Sequence of chain 14.A:
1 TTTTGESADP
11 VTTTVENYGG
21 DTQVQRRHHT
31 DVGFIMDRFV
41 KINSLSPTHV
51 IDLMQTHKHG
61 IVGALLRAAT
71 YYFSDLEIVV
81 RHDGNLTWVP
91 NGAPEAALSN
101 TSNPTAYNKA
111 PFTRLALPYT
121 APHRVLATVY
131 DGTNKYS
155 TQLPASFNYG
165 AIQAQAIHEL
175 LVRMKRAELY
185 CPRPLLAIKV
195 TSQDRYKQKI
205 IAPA

Sequence of chain 13.C:
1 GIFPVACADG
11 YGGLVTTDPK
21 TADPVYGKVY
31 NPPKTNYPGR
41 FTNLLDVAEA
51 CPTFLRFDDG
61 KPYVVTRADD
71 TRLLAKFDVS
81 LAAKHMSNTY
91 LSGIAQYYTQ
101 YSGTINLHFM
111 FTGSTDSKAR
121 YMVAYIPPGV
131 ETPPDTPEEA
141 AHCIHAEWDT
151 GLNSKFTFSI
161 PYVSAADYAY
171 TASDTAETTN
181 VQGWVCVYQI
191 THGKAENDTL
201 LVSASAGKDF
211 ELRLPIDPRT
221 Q

This small molecule binds to this protein.
Small molecule (SMILES): O=C(O)[C@@H]1O[C@@H](O[C@H]2[C@H](O)[C@@H](NS(=O)(=O)O)[C@@H](O)O[C@@H]2COS(=O)(=O)O)[C@H](OS(=O)(=O)O)[C@@H](O)[C@@H]1O[C@H]1O[C@H](COS(=O)(=O)O)[C@@H](O)[C@H](O)[C@H]1NS(=O)(=O)O

Binding-site contacts:
Ligand atom O1 contacts residue ASP133 of chain 14.B at 4.1 Å.
Ligand atom O4 contacts residue THR195 of chain 14.A at 3.7 Å.
Ligand atom O6S contacts residue ARG135 of chain 14.B at 3.7 Å.
Ligand atom C4 contacts residue LYS193 of chain 14.A at 3.4 Å.
Ligand atom C5 contacts residue ARG135 of chain 14.B at 4.1 Å.
Ligand atom C6 contacts residue THR134 of chain 14.B at 3.5 Å.
Ligand atom C5 contacts residue THR134 of chain 14.B at 3.9 Å.
Ligand atom O2S contacts residue ASP59 of chain 13.C at 3.2 Å.
Ligand atom O4S contacts residue ARG56 of chain 13.C at 2.5 Å (salt-bridge).
Ligand atom C3 contacts residue LYS193 of chain 14.A at 3.6 Å.
Ligand atom C6 contacts residue ARG135 of chain 14.B at 3.8 Å.
Ligand atom O5 contacts residue LYS193 of chain 14.A at 3.6 Å.
Ligand atom O6B contacts residue LYS193 of chain 14.A at 4.1 Å.
Ligand atom O3 contacts residue ASP59 of chain 13.C at 4.0 Å.
Ligand atom O6S contacts residue ASN88 of chain 13.C at 3.9 Å.
Ligand atom O3S contacts residue THR134 of chain 14.B at 3.3 Å (h-bond).
Ligand atom S1 contacts residue ASP59 of chain 13.C at 3.7 Å.
Ligand atom O3 contacts residue ARG56 of chain 13.C at 3.9 Å.
Ligand atom O6S contacts residue LYS193 of chain 14.A at 3.4 Å.
Ligand atom S2 contacts residue ASN88 of chain 13.C at 4.0 Å.
Ligand atom O6S contacts residue ARG56 of chain 13.C at 3.7 Å.
Ligand atom O6 contacts residue ARG135 of chain 14.B at 3.6 Å.
Ligand atom O1S contacts residue ASP59 of chain 13.C at 3.0 Å.
Ligand atom N2 contacts residue ARG56 of chain 13.C at 3.9 Å.
Ligand atom O5S contacts residue ARG135 of chain 14.B at 3.6 Å.
Ligand atom C3 contacts residue ARG56 of chain 13.C at 3.9 Å.
Ligand atom S2 contacts residue ARG135 of chain 14.B at 4.0 Å.
Ligand atom C2 contacts residue LYS193 of chain 14.A at 3.6 Å.
Ligand atom O5S contacts residue ASN88 of chain 13.C at 3.0 Å (h-bond).
Ligand atom O3 contacts residue LYS193 of chain 14.A at 2.8 Å (salt-bridge).
Ligand atom O6 contacts residue LYS193 of chain 14.A at 3.5 Å.
Ligand atom O3S contacts residue LYS193 of chain 14.A at 3.1 Å (salt-bridge).
Ligand atom O5S contacts residue ARG56 of chain 13.C at 3.6 Å (salt-bridge).
Ligand atom S1 contacts residue ASP58 of chain 13.C at 3.7 Å.
Ligand atom O2S contacts residue ASP58 of chain 13.C at 2.3 Å (salt-bridge).
Ligand atom O5 contacts residue ARG135 of chain 14.B at 3.2 Å.
Ligand atom O2S contacts residue ARG56 of chain 13.C at 4.1 Å.
Ligand atom S2 contacts residue ARG56 of chain 13.C at 3.4 Å (salt-bridge).
Ligand atom C1 contacts residue ASP133 of chain 14.B at 4.0 Å.
Ligand atom O1S contacts residue ASP58 of chain 13.C at 4.1 Å.

Sequence of chain 14.B:
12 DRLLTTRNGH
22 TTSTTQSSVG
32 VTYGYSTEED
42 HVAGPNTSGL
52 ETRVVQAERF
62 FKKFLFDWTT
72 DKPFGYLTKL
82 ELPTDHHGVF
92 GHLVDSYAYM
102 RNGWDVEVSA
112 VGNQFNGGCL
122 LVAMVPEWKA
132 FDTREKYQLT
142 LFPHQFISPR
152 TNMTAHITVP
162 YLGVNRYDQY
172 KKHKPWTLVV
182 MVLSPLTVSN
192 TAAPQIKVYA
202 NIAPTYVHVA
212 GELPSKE